Sequence of chain 1.A:
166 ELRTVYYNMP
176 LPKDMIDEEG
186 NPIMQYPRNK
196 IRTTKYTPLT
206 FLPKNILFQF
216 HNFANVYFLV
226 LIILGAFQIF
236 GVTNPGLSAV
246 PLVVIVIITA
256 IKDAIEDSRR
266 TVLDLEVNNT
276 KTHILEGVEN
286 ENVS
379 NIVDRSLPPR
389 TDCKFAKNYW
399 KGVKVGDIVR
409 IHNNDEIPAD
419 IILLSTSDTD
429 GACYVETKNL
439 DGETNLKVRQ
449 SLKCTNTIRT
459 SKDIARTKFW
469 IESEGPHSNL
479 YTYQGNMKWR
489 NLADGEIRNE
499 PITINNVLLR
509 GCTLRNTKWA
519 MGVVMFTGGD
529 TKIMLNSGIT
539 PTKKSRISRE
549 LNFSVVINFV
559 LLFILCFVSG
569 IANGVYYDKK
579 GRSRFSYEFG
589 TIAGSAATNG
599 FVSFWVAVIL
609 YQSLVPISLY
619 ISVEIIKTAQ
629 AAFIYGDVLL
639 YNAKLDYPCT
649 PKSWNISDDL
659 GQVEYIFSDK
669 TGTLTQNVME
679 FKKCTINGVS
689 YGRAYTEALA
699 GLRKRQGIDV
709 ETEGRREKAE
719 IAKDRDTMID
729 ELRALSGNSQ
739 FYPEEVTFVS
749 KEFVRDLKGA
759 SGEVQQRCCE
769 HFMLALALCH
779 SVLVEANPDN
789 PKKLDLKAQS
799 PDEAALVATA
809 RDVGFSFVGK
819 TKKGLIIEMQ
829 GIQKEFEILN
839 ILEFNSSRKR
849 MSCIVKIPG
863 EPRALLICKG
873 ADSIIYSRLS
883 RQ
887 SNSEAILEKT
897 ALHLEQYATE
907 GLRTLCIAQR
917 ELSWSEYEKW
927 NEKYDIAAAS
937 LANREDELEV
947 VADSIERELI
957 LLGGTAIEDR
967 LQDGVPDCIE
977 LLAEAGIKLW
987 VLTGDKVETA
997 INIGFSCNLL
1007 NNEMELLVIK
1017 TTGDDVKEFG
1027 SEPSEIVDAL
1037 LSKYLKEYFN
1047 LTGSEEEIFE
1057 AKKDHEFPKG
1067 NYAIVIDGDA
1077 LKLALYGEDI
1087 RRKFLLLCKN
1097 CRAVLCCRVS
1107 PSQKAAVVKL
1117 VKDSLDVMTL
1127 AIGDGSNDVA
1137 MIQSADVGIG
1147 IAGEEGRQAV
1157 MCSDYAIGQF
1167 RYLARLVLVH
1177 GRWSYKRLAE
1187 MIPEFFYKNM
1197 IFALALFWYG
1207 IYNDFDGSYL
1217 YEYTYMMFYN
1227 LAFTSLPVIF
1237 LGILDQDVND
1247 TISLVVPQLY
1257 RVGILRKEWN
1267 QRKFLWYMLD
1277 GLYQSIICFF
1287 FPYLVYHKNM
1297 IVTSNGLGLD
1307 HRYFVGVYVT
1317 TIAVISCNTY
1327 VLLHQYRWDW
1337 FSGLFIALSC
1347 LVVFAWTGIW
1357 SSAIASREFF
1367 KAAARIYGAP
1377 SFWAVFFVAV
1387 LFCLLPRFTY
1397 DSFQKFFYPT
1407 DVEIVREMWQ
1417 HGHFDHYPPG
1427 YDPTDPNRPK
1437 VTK

The protein below binds the small molecule below.
Small molecule (SMILES): CC(=O)N[C@H]1[C@H](O[C@H]2[C@H](O)[C@@H](NC(C)=O)CO[C@@H]2CO)O[C@H](CO)[C@@H](O[C@H]2O[C@H](CO)[C@@H](O)[C@H](O)[C@@H]2O)[C@@H]1O

Sequence of chain 1.B:
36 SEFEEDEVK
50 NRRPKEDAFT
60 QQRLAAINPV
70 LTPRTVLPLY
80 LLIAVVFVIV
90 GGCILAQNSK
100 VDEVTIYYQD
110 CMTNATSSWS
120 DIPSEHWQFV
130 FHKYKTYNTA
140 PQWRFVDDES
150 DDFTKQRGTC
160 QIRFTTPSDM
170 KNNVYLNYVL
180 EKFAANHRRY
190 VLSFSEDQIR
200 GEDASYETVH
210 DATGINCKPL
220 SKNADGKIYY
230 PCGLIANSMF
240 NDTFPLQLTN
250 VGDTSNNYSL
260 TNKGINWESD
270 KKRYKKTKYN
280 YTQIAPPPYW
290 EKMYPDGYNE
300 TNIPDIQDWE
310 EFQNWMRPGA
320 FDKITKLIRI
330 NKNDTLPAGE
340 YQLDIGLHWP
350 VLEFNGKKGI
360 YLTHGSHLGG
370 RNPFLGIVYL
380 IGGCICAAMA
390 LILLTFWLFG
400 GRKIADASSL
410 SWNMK

Binding-site contacts:
Ligand atom C3 contacts residue HIS347 of chain 1.B at 3.9 Å.
Ligand atom C8 contacts residue HIS347 of chain 1.B at 3.9 Å.
Ligand atom C3 contacts residue ASN240 of chain 1.B at 3.6 Å.
Ligand atom C1 contacts residue HIS347 of chain 1.B at 3.3 Å.
Ligand atom O6 contacts residue TYR288 of chain 1.B at 3.5 Å.
Ligand atom O7 contacts residue ASN240 of chain 1.B at 2.9 Å (h-bond).
Ligand atom C8 contacts residue GLU352 of chain 1.B at 3.7 Å.
Ligand atom O5 contacts residue PHE152 of chain 1.B at 3.9 Å.
Ligand atom C7 contacts residue GLU352 of chain 1.B at 3.9 Å.
Ligand atom O6 contacts residue TRP348 of chain 1.B at 3.8 Å.
Ligand atom O7 contacts residue LYS154 of chain 1.B at 3.2 Å (salt-bridge).
Ligand atom C7 contacts residue LYS291 of chain 1.B at 3.8 Å.
Ligand atom C8 contacts residue LYS291 of chain 1.B at 3.6 Å.
Ligand atom C1 contacts residue ASN240 of chain 1.B at 1.4 Å.
Ligand atom O3 contacts residue TYR288 of chain 1.B at 3.9 Å.
Ligand atom O7 contacts residue PHE152 of chain 1.B at 3.9 Å.
Ligand atom C8 contacts residue TYR585 of chain 1.A at 3.5 Å (hydrophobic).
Ligand atom N2 contacts residue TYR288 of chain 1.B at 3.6 Å.
Ligand atom C2 contacts residue TYR288 of chain 1.B at 3.9 Å (hydrophobic).
Ligand atom C5 contacts residue HIS347 of chain 1.B at 3.7 Å.
Ligand atom C5 contacts residue PRO349 of chain 1.B at 3.7 Å (hydrophobic).
Ligand atom O3 contacts residue LYS291 of chain 1.B at 3.4 Å.
Ligand atom N2 contacts residue HIS347 of chain 1.B at 3.8 Å.
Ligand atom C8 contacts residue SER584 of chain 1.A at 3.6 Å.
Ligand atom C5 contacts residue ASN240 of chain 1.B at 3.6 Å.
Ligand atom N2 contacts residue ASN240 of chain 1.B at 2.7 Å (h-bond).
Ligand atom C3 contacts residue TYR288 of chain 1.B at 3.6 Å (hydrophobic).
Ligand atom C6 contacts residue TRP348 of chain 1.B at 3.8 Å (hydrophobic).
Ligand atom O5 contacts residue HIS347 of chain 1.B at 3.8 Å.
Ligand atom O5 contacts residue ASN240 of chain 1.B at 2.3 Å (h-bond).
Ligand atom C6 contacts residue PRO349 of chain 1.B at 3.8 Å (hydrophobic).
Ligand atom O7 contacts residue GLU352 of chain 1.B at 3.2 Å (salt-bridge).
Ligand atom O5 contacts residue TRP348 of chain 1.B at 3.5 Å.
Ligand atom O4 contacts residue PHE152 of chain 1.B at 3.4 Å.
Ligand atom C6 contacts residue TYR585 of chain 1.A at 3.6 Å (hydrophobic).
Ligand atom C7 contacts residue ASN240 of chain 1.B at 3.0 Å.
Ligand atom O7 contacts residue PRO349 of chain 1.B at 3.7 Å.
Ligand atom O6 contacts residue TYR585 of chain 1.A at 3.6 Å.
Ligand atom C2 contacts residue ASN240 of chain 1.B at 2.2 Å.
Ligand atom C2 contacts residue HIS347 of chain 1.B at 3.9 Å.